Sequence of chain 1.A:
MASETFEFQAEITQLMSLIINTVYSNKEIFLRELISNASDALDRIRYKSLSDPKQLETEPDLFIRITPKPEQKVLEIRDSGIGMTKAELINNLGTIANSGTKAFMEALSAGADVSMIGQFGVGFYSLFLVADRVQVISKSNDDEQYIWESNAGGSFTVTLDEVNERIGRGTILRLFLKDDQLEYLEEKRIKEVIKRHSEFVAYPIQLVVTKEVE

This small molecule binds to this protein.
Small molecule (SMILES): COC1=C2C[C@@H](C)C[C@H](OC)[C@H](O)[C@@H](C)/C=C(\C)[C@H](OC(N)=O)[C@@H](OC)/C=C\C=C(/C)C(=O)NC(=CC1=O)C2=O

Binding-site contacts:
Ligand atom C1 contacts residue GLY121 of chain 1.A at 3.4 Å.
Ligand atom C28 contacts residue ASN92 of chain 1.A at 3.5 Å.
Ligand atom O4 contacts residue ALA41 of chain 1.A at 3.5 Å.
Ligand atom O1 contacts residue GLY123 of chain 1.A at 3.4 Å (h-bond).
Ligand atom C22 contacts residue ASN92 of chain 1.A at 3.5 Å.
Ligand atom N2 contacts residue ASP79 of chain 1.A at 2.7 Å (salt-bridge).
Ligand atom N1 contacts residue GLY123 of chain 1.A at 3.9 Å.
Ligand atom C24 contacts residue ASP79 of chain 1.A at 3.8 Å.
Ligand atom O1 contacts residue VAL122 of chain 1.A at 3.1 Å.
Ligand atom O7 contacts residue ASP40 of chain 1.A at 3.4 Å (salt-bridge).
Ligand atom C21 contacts residue GLY121 of chain 1.A at 3.8 Å.
Ligand atom C26 contacts residue ASP40 of chain 1.A at 3.8 Å.
Ligand atom O2 contacts residue PHE124 of chain 1.A at 3.6 Å.
Ligand atom C29 contacts residue ARG44 of chain 1.A at 3.5 Å.
Ligand atom C5 contacts residue MET84 of chain 1.A at 3.7 Å (hydrophobic).
Ligand atom C24 contacts residue ALA41 of chain 1.A at 3.9 Å (hydrophobic).
Ligand atom O9 contacts residue GLY121 of chain 1.A at 3.2 Å (h-bond).
Ligand atom C1 contacts residue PHE124 of chain 1.A at 3.5 Å (hydrophobic).
Ligand atom N1 contacts residue GLY121 of chain 1.A at 3.3 Å (h-bond).
Ligand atom C18 contacts residue ASP40 of chain 1.A at 3.9 Å.
Ligand atom N2 contacts residue ALA38 of chain 1.A at 3.6 Å.
Ligand atom C25 contacts residue ASN37 of chain 1.A at 3.8 Å.
Ligand atom O6 contacts residue ASN92 of chain 1.A at 3.8 Å.
Ligand atom C26 contacts residue ALA41 of chain 1.A at 3.9 Å (hydrophobic).
Ligand atom O3 contacts residue ASN37 of chain 1.A at 3.7 Å.
Ligand atom C1 contacts residue VAL122 of chain 1.A at 3.9 Å (hydrophobic).
Ligand atom C2 contacts residue PHE124 of chain 1.A at 3.8 Å (hydrophobic).
Ligand atom C26 contacts residue ILE82 of chain 1.A at 3.8 Å (hydrophobic).
Ligand atom C22 contacts residue ASN98 of chain 1.A at 3.6 Å.
Ligand atom C19 contacts residue ASN37 of chain 1.A at 3.3 Å.
Ligand atom C23 contacts residue MET84 of chain 1.A at 3.6 Å (hydrophobic).
Ligand atom O8 contacts residue ASP40 of chain 1.A at 3.0 Å (salt-bridge).
Ligand atom O1 contacts residue PHE124 of chain 1.A at 3.0 Å (h-bond).
Ligand atom O4 contacts residue THR171 of chain 1.A at 3.6 Å (h-bond).
Ligand atom N2 contacts residue ASN37 of chain 1.A at 3.8 Å.
Ligand atom O9 contacts residue ASN98 of chain 1.A at 3.2 Å (h-bond).
Ligand atom O1 contacts residue GLY121 of chain 1.A at 3.5 Å (h-bond).
Ligand atom C4 contacts residue LEU93 of chain 1.A at 3.5 Å (hydrophobic).
Ligand atom C25 contacts residue ASP40 of chain 1.A at 3.8 Å.
Ligand atom C29 contacts residue ASP40 of chain 1.A at 3.6 Å.